Sequence of chain 1.A:
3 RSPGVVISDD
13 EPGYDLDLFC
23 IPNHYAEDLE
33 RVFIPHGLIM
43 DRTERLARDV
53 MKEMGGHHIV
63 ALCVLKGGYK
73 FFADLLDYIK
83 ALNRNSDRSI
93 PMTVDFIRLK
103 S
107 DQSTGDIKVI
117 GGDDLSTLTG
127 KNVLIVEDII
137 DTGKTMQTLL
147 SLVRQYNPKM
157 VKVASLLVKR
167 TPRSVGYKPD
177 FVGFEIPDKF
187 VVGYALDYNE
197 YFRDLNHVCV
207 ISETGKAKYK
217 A

A protein and the small-molecule ligand that binds it are described below.
Small molecule (SMILES): Nc1nc2c(ncn2C[C@@H](CO)OCP(=O)(O)O)c(=O)[nH]1

Binding-site contacts:
Ligand atom N7 contacts residue ASP137 of chain 1.A at 3.6 Å.
Ligand atom O6 contacts residue LYS185 of chain 1.A at 3.5 Å (salt-bridge).
Ligand atom C6 contacts residue ILE135 of chain 1.A at 3.6 Å (hydrophobic).
Ligand atom PAU contacts residue GLY139 of chain 1.A at 3.8 Å.
Ligand atom O6 contacts residue ILE135 of chain 1.A at 3.7 Å.
Ligand atom C2 contacts residue PHE186 of chain 1.A at 3.4 Å (hydrophobic).
Ligand atom OAE contacts residue ASP137 of chain 1.A at 2.8 Å (salt-bridge).
Ligand atom N2 contacts residue PHE186 of chain 1.A at 3.7 Å.
Ligand atom OAD contacts residue LYS68 of chain 1.A at 2.8 Å (salt-bridge).
Ligand atom N7 contacts residue LYS165 of chain 1.A at 2.8 Å (salt-bridge).
Ligand atom OAE contacts residue GLY139 of chain 1.A at 2.9 Å (h-bond).
Ligand atom CAH contacts residue ILE135 of chain 1.A at 3.7 Å (hydrophobic).
Ligand atom C4 contacts residue PHE186 of chain 1.A at 3.6 Å (hydrophobic).
Ligand atom OAC contacts residue THR138 of chain 1.A at 3.5 Å (h-bond).
Ligand atom N3 contacts residue PHE186 of chain 1.A at 3.7 Å.
Ligand atom C6 contacts residue LYS165 of chain 1.A at 3.4 Å.
Ligand atom O6 contacts residue PHE186 of chain 1.A at 3.3 Å.
Ligand atom O6 contacts residue VAL187 of chain 1.A at 3.0 Å (h-bond).
Ligand atom OAF contacts residue ASP137 of chain 1.A at 3.4 Å.
Ligand atom OAF contacts residue THR138 of chain 1.A at 2.8 Å (h-bond).
Ligand atom OAE contacts residue ILE136 of chain 1.A at 3.8 Å.
Ligand atom N2 contacts residue LEU192 of chain 1.A at 3.7 Å.
Ligand atom OAC contacts residue LYS140 of chain 1.A at 3.6 Å.
Ligand atom OAC contacts residue THR141 of chain 1.A at 2.7 Å (h-bond).
Ligand atom C8 contacts residue ASP137 of chain 1.A at 3.2 Å.
Ligand atom N2 contacts residue VAL187 of chain 1.A at 3.2 Å (h-bond).
Ligand atom OAN contacts residue ASP137 of chain 1.A at 3.6 Å.
Ligand atom C6 contacts residue PHE186 of chain 1.A at 3.5 Å (hydrophobic).
Ligand atom C5 contacts residue PHE186 of chain 1.A at 3.6 Å (hydrophobic).
Ligand atom O6 contacts residue LYS165 of chain 1.A at 2.6 Å (salt-bridge).
Ligand atom OAE contacts residue THR138 of chain 1.A at 3.3 Å (h-bond).
Ligand atom N1 contacts residue VAL187 of chain 1.A at 2.8 Å (h-bond).
Ligand atom PAU contacts residue THR138 of chain 1.A at 3.5 Å.
Ligand atom N1 contacts residue PHE186 of chain 1.A at 3.6 Å.
Ligand atom CAJ contacts residue ASP107 of chain 1.A at 3.4 Å.
Ligand atom OAC contacts residue THR110 of chain 1.A at 3.4 Å.
Ligand atom C2 contacts residue VAL187 of chain 1.A at 3.4 Å (hydrophobic).
Ligand atom C5 contacts residue LYS165 of chain 1.A at 3.4 Å.
Ligand atom C6 contacts residue VAL187 of chain 1.A at 3.7 Å (hydrophobic).
Ligand atom N9 contacts residue ASP107 of chain 1.A at 3.8 Å.